Binding-site contacts:
Ligand atom CAS contacts residue TYR441 of chain 1.B at 3.0 Å (hydrophobic).
Ligand atom NAP contacts residue THR471 of chain 1.B at 3.4 Å (h-bond).
Ligand atom NAP contacts residue LEU470 of chain 1.B at 3.7 Å.
Ligand atom CAJ contacts residue TYR441 of chain 1.B at 3.0 Å (hydrophobic).
Ligand atom CAW contacts residue TYR441 of chain 1.B at 3.1 Å (hydrophobic).
Ligand atom CAI contacts residue TYR441 of chain 1.B at 3.5 Å (hydrophobic).
Ligand atom OAC contacts residue SER645 of chain 1.B at 2.7 Å (h-bond).
Ligand atom FAF contacts residue GLU696 of chain 1.B at 2.1 Å.
Ligand atom CAV contacts residue TYR441 of chain 1.B at 3.2 Å (hydrophobic).
Ligand atom OAB contacts residue ARG476 of chain 1.B at 2.8 Å (salt-bridge).
Ligand atom CAJ contacts residue TYR723 of chain 1.B at 3.2 Å (hydrophobic).
Ligand atom CAV contacts residue PRO469 of chain 1.B at 3.5 Å (hydrophobic).
Ligand atom NAY contacts residue TYR441 of chain 1.B at 3.6 Å.
Ligand atom OAA contacts residue THR471 of chain 1.B at 2.4 Å (h-bond).
Ligand atom OAA contacts residue LEU470 of chain 1.B at 3.1 Å.
Ligand atom CAZ contacts residue TYR723 of chain 1.B at 3.7 Å (hydrophobic).
Ligand atom OAC contacts residue GLY644 of chain 1.B at 3.2 Å.
Ligand atom CAI contacts residue GLU696 of chain 1.B at 3.3 Å.
Ligand atom CAR contacts residue TYR441 of chain 1.B at 3.5 Å (hydrophobic).
Ligand atom OAA contacts residue ARG476 of chain 1.B at 2.5 Å (salt-bridge).
Ligand atom FAG contacts residue PRO469 of chain 1.B at 3.3 Å.
Ligand atom PBA contacts residue SER645 of chain 1.B at 3.1 Å.
Ligand atom CAS contacts residue GLU696 of chain 1.B at 3.2 Å.
Ligand atom OAD contacts residue SER645 of chain 1.B at 2.4 Å (h-bond).
Ligand atom CAZ contacts residue GLU696 of chain 1.B at 3.1 Å.
Ligand atom CAZ contacts residue TYR441 of chain 1.B at 3.4 Å (hydrophobic).
Ligand atom FAH contacts residue TYR441 of chain 1.B at 3.3 Å.
Ligand atom CAR contacts residue GLU696 of chain 1.B at 3.2 Å.
Ligand atom FAG contacts residue TYR441 of chain 1.B at 3.2 Å.
Ligand atom FAG contacts residue TYR723 of chain 1.B at 3.7 Å.
Ligand atom FAF contacts residue TYR723 of chain 1.B at 3.2 Å.
Ligand atom OAE contacts residue SER645 of chain 1.B at 3.2 Å.
Ligand atom NAP contacts residue PRO469 of chain 1.B at 3.0 Å (h-bond).
Ligand atom CAM contacts residue GLU696 of chain 1.B at 3.3 Å.
Ligand atom CAS contacts residue TYR723 of chain 1.B at 3.5 Å (hydrophobic).
Ligand atom OAQ contacts residue THR677 of chain 1.B at 3.0 Å (h-bond).
Ligand atom CAW contacts residue GLU696 of chain 1.B at 3.5 Å.
Ligand atom CAT contacts residue THR471 of chain 1.B at 3.2 Å.
Ligand atom FAH contacts residue GLU393 of chain 1.B at 3.5 Å.
Ligand atom CAJ contacts residue PRO469 of chain 1.B at 3.1 Å (hydrophobic).

Sequence of chain 1.B:
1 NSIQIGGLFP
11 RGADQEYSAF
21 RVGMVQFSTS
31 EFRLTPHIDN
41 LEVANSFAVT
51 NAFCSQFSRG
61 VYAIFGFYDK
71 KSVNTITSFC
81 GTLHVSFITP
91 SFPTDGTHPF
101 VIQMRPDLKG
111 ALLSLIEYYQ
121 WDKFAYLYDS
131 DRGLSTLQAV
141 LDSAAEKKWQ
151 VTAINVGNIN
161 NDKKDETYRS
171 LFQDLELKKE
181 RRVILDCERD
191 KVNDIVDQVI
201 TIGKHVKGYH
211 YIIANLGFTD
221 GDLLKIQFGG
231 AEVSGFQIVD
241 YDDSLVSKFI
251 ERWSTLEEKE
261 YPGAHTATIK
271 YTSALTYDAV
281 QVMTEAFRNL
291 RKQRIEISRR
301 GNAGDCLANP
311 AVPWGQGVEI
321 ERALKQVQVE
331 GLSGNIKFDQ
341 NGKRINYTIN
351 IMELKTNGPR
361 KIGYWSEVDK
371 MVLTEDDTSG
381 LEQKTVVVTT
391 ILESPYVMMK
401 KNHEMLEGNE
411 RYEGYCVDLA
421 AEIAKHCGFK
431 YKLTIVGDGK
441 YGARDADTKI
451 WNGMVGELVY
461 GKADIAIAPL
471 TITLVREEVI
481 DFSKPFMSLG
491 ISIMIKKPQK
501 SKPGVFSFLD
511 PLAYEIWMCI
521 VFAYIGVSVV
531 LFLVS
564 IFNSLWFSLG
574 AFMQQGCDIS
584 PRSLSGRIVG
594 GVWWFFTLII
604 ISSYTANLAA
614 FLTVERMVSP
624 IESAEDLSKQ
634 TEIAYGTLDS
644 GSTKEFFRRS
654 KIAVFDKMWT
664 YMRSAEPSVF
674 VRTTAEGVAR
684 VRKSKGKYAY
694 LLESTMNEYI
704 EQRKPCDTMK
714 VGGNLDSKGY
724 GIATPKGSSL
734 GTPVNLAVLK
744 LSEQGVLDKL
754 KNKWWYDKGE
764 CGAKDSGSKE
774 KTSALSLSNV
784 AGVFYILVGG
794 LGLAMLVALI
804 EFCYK

This small molecule binds to this protein.
Small molecule (SMILES): O=c1[nH]c2cc(C(F)(F)F)c(N3CCOCC3)cc2n(CP(=O)(O)O)c1=O